Binding-site contacts:
Ligand atom C5 contacts residue THR89 of chain 4.C at 4.4 Å.
Ligand atom N2 contacts residue ASN118 of chain 4.C at 2.9 Å (h-bond).
Ligand atom O7 contacts residue ASN118 of chain 4.C at 4.0 Å.
Ligand atom C1 contacts residue THR89 of chain 4.C at 4.1 Å.
Ligand atom C5 contacts residue ASN118 of chain 4.C at 3.7 Å.
Ligand atom C8 contacts residue TYR90 of chain 4.C at 3.5 Å (hydrophobic).
Ligand atom O6 contacts residue THR89 of chain 4.C at 4.0 Å.
Ligand atom N2 contacts residue TYR90 of chain 4.C at 4.3 Å.
Ligand atom C3 contacts residue ASN118 of chain 4.C at 3.8 Å.
Ligand atom C5 contacts residue THR120 of chain 4.C at 3.8 Å.
Ligand atom C2 contacts residue SER66 of chain 4.C at 4.5 Å.
Ligand atom C8 contacts residue ASP67 of chain 4.C at 3.9 Å.
Ligand atom C6 contacts residue THR89 of chain 4.C at 4.4 Å.
Ligand atom N2 contacts residue SER66 of chain 4.C at 4.3 Å.
Ligand atom C4 contacts residue ASN118 of chain 4.C at 4.2 Å.
Ligand atom O5 contacts residue THR89 of chain 4.C at 4.2 Å.
Ligand atom O7 contacts residue SER66 of chain 4.C at 3.0 Å (h-bond).
Ligand atom C2 contacts residue ASN118 of chain 4.C at 2.5 Å.
Ligand atom C8 contacts residue ASN118 of chain 4.C at 4.2 Å.
Ligand atom C7 contacts residue ASN118 of chain 4.C at 3.5 Å.
Ligand atom C7 contacts residue TYR90 of chain 4.C at 4.5 Å (hydrophobic).
Ligand atom C1 contacts residue THR120 of chain 4.C at 4.3 Å.
Ligand atom C8 contacts residue SER66 of chain 4.C at 4.0 Å.
Ligand atom C7 contacts residue SER66 of chain 4.C at 3.5 Å.
Ligand atom C6 contacts residue THR120 of chain 4.C at 3.4 Å.
Ligand atom C1 contacts residue ASN118 of chain 4.C at 1.5 Å.
Ligand atom C4 contacts residue THR120 of chain 4.C at 4.4 Å.
Ligand atom O5 contacts residue THR120 of chain 4.C at 3.2 Å (h-bond).
Ligand atom O5 contacts residue ASN118 of chain 4.C at 2.4 Å (h-bond).

The small molecule below binds the protein below.
Small molecule (SMILES): CC(=O)N[C@@H]1[C@@H](O)[C@H](O)[C@@H](CO)O[C@H]1O

Sequence of chain 4.C:
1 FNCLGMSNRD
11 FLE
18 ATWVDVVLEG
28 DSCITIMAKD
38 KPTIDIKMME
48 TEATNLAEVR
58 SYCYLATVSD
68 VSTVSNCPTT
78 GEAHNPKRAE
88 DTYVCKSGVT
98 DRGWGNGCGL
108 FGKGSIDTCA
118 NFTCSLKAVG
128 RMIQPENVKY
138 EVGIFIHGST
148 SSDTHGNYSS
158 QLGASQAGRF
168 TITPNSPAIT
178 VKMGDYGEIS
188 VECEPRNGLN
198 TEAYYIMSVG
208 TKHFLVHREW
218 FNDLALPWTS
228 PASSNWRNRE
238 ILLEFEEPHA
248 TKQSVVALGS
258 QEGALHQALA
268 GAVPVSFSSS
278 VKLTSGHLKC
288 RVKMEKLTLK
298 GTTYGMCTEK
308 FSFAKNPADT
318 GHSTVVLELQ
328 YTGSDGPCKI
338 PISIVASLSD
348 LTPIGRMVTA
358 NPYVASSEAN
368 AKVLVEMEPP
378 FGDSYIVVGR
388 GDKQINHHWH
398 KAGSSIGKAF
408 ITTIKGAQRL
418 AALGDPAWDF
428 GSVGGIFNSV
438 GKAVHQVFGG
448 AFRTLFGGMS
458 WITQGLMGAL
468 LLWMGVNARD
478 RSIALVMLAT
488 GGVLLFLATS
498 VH